This small molecule binds to this protein.
Small molecule (SMILES): CCC(=O)N(c1ccccc1)C1CCN(CCc2ccccc2)CC1

Binding-site contacts:
Ligand atom C16 contacts residue ASN102 of chain 1.A at 3.2 Å.
Ligand atom C11 contacts residue ASN102 of chain 1.A at 3.1 Å.
Ligand atom C21 contacts residue ASN102 of chain 1.A at 3.8 Å.
Ligand atom C19 contacts residue HIS31 of chain 1.B at 3.5 Å.
Ligand atom C04 contacts residue TYR47 of chain 1.A at 3.7 Å (hydrophobic).
Ligand atom C07 contacts residue ASN96 of chain 1.B at 3.3 Å.
Ligand atom C04 contacts residue TRP101 of chain 1.B at 3.7 Å (hydrophobic).
Ligand atom C07 contacts residue TYR98 of chain 1.A at 3.5 Å (hydrophobic).
Ligand atom C19 contacts residue TYR37 of chain 1.B at 3.5 Å (hydrophobic).
Ligand atom C22 contacts residue ASP101 of chain 1.A at 3.9 Å.
Ligand atom C21 contacts residue ASP101 of chain 1.A at 3.7 Å.
Ligand atom C13 contacts residue LEU97 of chain 1.B at 3.3 Å (hydrophobic).
Ligand atom C06 contacts residue ASN96 of chain 1.B at 3.6 Å.
Ligand atom O01 contacts residue ASN96 of chain 1.B at 3.2 Å (h-bond).
Ligand atom C10 contacts residue ASN96 of chain 1.B at 3.3 Å.
Ligand atom O01 contacts residue TRP101 of chain 1.B at 2.8 Å (h-bond).
Ligand atom C18 contacts residue ASN33 of chain 1.B at 3.4 Å.
Ligand atom N09 contacts residue ASN96 of chain 1.B at 3.6 Å.
Ligand atom C12 contacts residue ASN96 of chain 1.B at 3.5 Å.
Ligand atom C12 contacts residue LEU97 of chain 1.B at 3.7 Å (hydrophobic).
Ligand atom C10 contacts residue ASN102 of chain 1.A at 3.2 Å.
Ligand atom C07 contacts residue ASN102 of chain 1.A at 3.6 Å.
Ligand atom C24 contacts residue TYR50 of chain 1.A at 3.6 Å (hydrophobic).
Ligand atom C08 contacts residue ASN102 of chain 1.A at 3.1 Å.
Ligand atom O01 contacts residue LEU99 of chain 1.B at 3.8 Å.
Ligand atom C18 contacts residue TYR37 of chain 1.B at 3.6 Å (hydrophobic).
Ligand atom C15 contacts residue ASN102 of chain 1.A at 3.2 Å.
Ligand atom C03 contacts residue TYR98 of chain 1.A at 3.8 Å (hydrophobic).
Ligand atom C12 contacts residue ASN102 of chain 1.A at 3.5 Å.
Ligand atom C14 contacts residue ASN102 of chain 1.A at 3.5 Å.
Ligand atom O01 contacts residue TYR98 of chain 1.A at 3.8 Å.
Ligand atom N09 contacts residue ASN102 of chain 1.A at 2.9 Å (h-bond).
Ligand atom C08 contacts residue ASN96 of chain 1.B at 3.4 Å.
Ligand atom C22 contacts residue TYR33 of chain 1.A at 3.5 Å (hydrophobic).
Ligand atom C12 contacts residue TYR37 of chain 1.B at 3.7 Å (hydrophobic).
Ligand atom C18 contacts residue HIS31 of chain 1.B at 3.5 Å.
Ligand atom C04 contacts residue TYR98 of chain 1.A at 3.7 Å (hydrophobic).
Ligand atom C22 contacts residue ASN102 of chain 1.A at 3.6 Å.
Ligand atom C04 contacts residue ASN35 of chain 1.A at 3.2 Å.
Ligand atom C23 contacts residue TYR33 of chain 1.A at 3.2 Å (hydrophobic).

Sequence of chain 1.B:
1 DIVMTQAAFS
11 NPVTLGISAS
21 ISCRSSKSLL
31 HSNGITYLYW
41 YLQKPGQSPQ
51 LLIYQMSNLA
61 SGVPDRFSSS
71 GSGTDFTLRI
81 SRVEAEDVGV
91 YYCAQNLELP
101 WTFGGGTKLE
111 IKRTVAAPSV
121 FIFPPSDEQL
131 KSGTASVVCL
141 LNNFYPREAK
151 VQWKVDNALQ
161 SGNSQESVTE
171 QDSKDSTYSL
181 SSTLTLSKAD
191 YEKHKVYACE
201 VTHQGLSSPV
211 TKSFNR

Sequence of chain 1.A:
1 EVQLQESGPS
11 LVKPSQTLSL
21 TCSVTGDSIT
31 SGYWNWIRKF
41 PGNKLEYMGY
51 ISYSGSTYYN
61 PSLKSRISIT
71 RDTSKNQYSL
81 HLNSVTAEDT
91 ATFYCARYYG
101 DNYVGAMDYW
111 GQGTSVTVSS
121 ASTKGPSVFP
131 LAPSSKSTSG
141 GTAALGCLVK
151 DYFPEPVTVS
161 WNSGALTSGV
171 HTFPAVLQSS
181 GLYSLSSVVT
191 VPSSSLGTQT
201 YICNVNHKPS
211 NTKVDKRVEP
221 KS